Sequence of chain 1.A:
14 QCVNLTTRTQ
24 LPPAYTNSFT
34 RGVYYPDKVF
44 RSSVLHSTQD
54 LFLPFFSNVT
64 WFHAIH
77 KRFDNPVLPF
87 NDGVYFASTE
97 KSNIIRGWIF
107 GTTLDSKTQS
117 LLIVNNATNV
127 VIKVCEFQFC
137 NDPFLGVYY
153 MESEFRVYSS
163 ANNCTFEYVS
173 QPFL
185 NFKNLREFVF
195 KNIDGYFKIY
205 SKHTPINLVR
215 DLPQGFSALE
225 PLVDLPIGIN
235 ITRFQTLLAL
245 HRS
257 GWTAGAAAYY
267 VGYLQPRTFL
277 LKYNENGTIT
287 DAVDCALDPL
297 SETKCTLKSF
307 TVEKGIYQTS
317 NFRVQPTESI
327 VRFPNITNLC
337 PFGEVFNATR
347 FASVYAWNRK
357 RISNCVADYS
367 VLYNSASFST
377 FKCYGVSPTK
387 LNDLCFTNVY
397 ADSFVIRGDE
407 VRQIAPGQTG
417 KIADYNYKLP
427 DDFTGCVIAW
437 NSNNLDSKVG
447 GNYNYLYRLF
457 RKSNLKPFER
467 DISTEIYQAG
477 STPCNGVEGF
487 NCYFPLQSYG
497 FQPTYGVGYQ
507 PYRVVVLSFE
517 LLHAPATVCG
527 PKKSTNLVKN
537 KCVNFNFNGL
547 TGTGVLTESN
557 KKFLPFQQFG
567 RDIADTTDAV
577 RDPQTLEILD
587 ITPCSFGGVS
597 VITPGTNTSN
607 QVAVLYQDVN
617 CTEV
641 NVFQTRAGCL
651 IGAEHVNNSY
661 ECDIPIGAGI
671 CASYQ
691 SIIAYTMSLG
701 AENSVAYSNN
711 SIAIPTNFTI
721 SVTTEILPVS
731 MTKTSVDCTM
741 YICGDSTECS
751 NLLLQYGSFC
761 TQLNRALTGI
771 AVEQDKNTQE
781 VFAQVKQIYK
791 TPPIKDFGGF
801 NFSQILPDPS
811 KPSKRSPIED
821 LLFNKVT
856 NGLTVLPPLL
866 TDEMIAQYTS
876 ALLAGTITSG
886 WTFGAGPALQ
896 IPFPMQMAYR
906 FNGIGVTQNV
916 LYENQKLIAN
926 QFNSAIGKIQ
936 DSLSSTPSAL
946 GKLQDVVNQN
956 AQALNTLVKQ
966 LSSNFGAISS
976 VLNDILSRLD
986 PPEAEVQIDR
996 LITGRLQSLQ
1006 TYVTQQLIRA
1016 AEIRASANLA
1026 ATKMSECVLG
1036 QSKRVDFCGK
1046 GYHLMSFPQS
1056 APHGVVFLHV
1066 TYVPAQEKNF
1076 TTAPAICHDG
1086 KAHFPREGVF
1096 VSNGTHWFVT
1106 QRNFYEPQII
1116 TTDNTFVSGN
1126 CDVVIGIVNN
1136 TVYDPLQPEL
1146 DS

Binding-site contacts:
Ligand atom O5 contacts residue ASN343 of chain 1.A at 2.4 Å (h-bond).
Ligand atom C1 contacts residue ASN343 of chain 1.A at 1.4 Å.
Ligand atom C5 contacts residue ASN343 of chain 1.A at 3.7 Å.
Ligand atom O7 contacts residue GLY339 of chain 1.A at 4.1 Å.
Ligand atom C3 contacts residue ASN343 of chain 1.A at 3.9 Å.
Ligand atom C8 contacts residue GLY339 of chain 1.A at 3.8 Å.
Ligand atom C2 contacts residue ASN343 of chain 1.A at 2.5 Å.
Ligand atom N2 contacts residue ASN343 of chain 1.A at 2.8 Å (h-bond).
Ligand atom C7 contacts residue ASN343 of chain 1.A at 3.6 Å.
Ligand atom C7 contacts residue GLY339 of chain 1.A at 4.0 Å.
Ligand atom C8 contacts residue ASN343 of chain 1.A at 3.9 Å.
Ligand atom C4 contacts residue ASN343 of chain 1.A at 4.2 Å.
Ligand atom C8 contacts residue PHE338 of chain 1.A at 3.7 Å (hydrophobic).
Ligand atom O7 contacts residue ASN343 of chain 1.A at 4.5 Å.

The protein below binds the small molecule below.
Small molecule (SMILES): CC(=O)N[C@@H]1[C@@H](O)[C@H](O)[C@@H](CO)O[C@H]1O